Sequence of chain 1.G:
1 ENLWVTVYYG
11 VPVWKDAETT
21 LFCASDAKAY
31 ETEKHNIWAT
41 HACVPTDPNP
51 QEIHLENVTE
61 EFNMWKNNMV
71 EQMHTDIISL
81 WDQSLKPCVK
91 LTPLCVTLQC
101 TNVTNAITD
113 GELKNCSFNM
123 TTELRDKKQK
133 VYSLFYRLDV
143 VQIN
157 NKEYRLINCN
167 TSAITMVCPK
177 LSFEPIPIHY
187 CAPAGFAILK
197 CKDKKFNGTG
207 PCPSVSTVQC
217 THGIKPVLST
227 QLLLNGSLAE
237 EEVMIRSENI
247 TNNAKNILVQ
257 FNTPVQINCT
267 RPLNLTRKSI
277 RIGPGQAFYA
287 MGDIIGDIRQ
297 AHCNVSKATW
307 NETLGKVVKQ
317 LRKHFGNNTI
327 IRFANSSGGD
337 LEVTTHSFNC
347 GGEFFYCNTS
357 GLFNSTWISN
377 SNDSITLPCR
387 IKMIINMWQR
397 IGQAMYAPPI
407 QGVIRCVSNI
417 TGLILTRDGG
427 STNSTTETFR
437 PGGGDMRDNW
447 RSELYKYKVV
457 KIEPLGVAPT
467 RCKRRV

Binding-site contacts:
Ligand atom C7 contacts residue SER361 of chain 1.G at 4.3 Å.
Ligand atom C4 contacts residue ASN307 of chain 1.G at 4.3 Å.
Ligand atom C8 contacts residue SER361 of chain 1.G at 3.9 Å.
Ligand atom C1 contacts residue ASN307 of chain 1.G at 1.4 Å.
Ligand atom O7 contacts residue ASN307 of chain 1.G at 3.2 Å (h-bond).
Ligand atom C3 contacts residue ASN307 of chain 1.G at 3.9 Å.
Ligand atom O7 contacts residue SER361 of chain 1.G at 3.8 Å.
Ligand atom C5 contacts residue ASN307 of chain 1.G at 3.7 Å.
Ligand atom C7 contacts residue ASN307 of chain 1.G at 3.5 Å.
Ligand atom C2 contacts residue ASN307 of chain 1.G at 2.5 Å.
Ligand atom O7 contacts residue TRP363 of chain 1.G at 4.1 Å.
Ligand atom O5 contacts residue ASN307 of chain 1.G at 2.4 Å (h-bond).
Ligand atom C8 contacts residue ASN307 of chain 1.G at 4.4 Å.
Ligand atom N2 contacts residue ASN307 of chain 1.G at 3.0 Å (h-bond).

The small molecule below binds the protein below.
Small molecule (SMILES): CC(=O)N[C@@H]1[C@@H](O)[C@H](O)[C@@H](CO)O[C@H]1O